A small-molecule ligand and the protein it binds are described below.
Small molecule (SMILES): CC(=O)N[C@H]1[C@H](O[C@H]2[C@H](O)[C@@H](NC(C)=O)CO[C@@H]2CO[C@H]2O[C@@H](C)[C@@H](O)[C@@H](O)[C@@H]2O)O[C@H](CO)[C@@H](O)[C@@H]1O

Sequence of chain 1.A:
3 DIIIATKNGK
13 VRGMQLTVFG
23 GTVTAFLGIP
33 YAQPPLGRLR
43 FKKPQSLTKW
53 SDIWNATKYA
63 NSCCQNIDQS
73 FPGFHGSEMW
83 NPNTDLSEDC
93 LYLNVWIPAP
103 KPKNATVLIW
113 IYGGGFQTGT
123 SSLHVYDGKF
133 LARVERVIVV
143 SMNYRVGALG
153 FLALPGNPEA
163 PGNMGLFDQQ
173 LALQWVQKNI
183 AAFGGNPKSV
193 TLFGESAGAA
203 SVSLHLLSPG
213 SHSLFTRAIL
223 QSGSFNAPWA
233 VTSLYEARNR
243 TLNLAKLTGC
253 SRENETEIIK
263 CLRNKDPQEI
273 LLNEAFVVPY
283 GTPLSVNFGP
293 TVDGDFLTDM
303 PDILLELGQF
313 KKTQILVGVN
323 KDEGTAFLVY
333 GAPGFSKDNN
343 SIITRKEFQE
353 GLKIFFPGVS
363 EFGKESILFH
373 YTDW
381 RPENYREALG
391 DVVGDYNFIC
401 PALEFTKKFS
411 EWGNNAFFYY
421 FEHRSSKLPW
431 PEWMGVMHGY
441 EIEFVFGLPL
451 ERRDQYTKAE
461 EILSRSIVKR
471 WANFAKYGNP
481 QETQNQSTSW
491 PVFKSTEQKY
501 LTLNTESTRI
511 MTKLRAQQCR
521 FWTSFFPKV

Binding-site contacts:
Ligand atom C5 contacts residue SER338 of chain 1.A at 3.7 Å.
Ligand atom C6 contacts residue SER338 of chain 1.A at 3.7 Å.
Ligand atom C2 contacts residue SER338 of chain 1.A at 4.3 Å.
Ligand atom C1 contacts residue ASN341 of chain 1.A at 1.4 Å.
Ligand atom C8 contacts residue PRO335 of chain 1.A at 4.4 Å (hydrophobic).
Ligand atom O3 contacts residue SER338 of chain 1.A at 4.2 Å.
Ligand atom C7 contacts residue ASN342 of chain 1.A at 4.4 Å.
Ligand atom C2 contacts residue ASN341 of chain 1.A at 2.4 Å.
Ligand atom C3 contacts residue GLY336 of chain 1.A at 4.0 Å.
Ligand atom C6 contacts residue PHE337 of chain 1.A at 4.2 Å (hydrophobic).
Ligand atom O5 contacts residue ASN341 of chain 1.A at 2.3 Å (h-bond).
Ligand atom O7 contacts residue PHE337 of chain 1.A at 4.4 Å.
Ligand atom C1 contacts residue GLY336 of chain 1.A at 4.2 Å.
Ligand atom C2 contacts residue GLY336 of chain 1.A at 4.4 Å.
Ligand atom O7 contacts residue PRO335 of chain 1.A at 3.6 Å.
Ligand atom O7 contacts residue GLY336 of chain 1.A at 2.6 Å (h-bond).
Ligand atom N2 contacts residue GLY336 of chain 1.A at 4.3 Å.
Ligand atom O7 contacts residue ASN341 of chain 1.A at 4.2 Å.
Ligand atom O7 contacts residue ASN342 of chain 1.A at 3.6 Å.
Ligand atom C7 contacts residue ASN341 of chain 1.A at 3.3 Å.
Ligand atom C8 contacts residue GLY336 of chain 1.A at 4.3 Å.
Ligand atom C5 contacts residue GLY336 of chain 1.A at 4.3 Å.
Ligand atom C7 contacts residue PRO335 of chain 1.A at 4.4 Å (hydrophobic).
Ligand atom N2 contacts residue ASN341 of chain 1.A at 2.9 Å (h-bond).
Ligand atom C7 contacts residue GLY336 of chain 1.A at 3.7 Å.
Ligand atom O4 contacts residue GLY336 of chain 1.A at 4.2 Å.
Ligand atom C4 contacts residue ASN341 of chain 1.A at 4.2 Å.
Ligand atom C8 contacts residue ASN341 of chain 1.A at 3.3 Å.
Ligand atom C1 contacts residue SER338 of chain 1.A at 3.8 Å.
Ligand atom C5 contacts residue PHE337 of chain 1.A at 4.2 Å (hydrophobic).
Ligand atom C3 contacts residue ASN341 of chain 1.A at 3.8 Å.
Ligand atom O5 contacts residue SER338 of chain 1.A at 3.3 Å.
Ligand atom C5 contacts residue ASN341 of chain 1.A at 3.6 Å.
Ligand atom O3 contacts residue ASN341 of chain 1.A at 4.2 Å.